Sequence of chain 1.A:
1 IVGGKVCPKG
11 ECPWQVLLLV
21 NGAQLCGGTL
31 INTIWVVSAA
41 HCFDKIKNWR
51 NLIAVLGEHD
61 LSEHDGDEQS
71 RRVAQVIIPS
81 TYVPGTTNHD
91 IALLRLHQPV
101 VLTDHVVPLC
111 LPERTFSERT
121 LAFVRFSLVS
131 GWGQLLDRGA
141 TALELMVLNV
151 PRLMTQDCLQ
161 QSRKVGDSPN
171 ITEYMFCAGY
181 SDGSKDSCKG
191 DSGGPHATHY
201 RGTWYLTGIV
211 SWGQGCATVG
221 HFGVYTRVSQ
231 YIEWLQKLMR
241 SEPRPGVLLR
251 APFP

A small-molecule ligand and the protein it binds are described below.
Small molecule (SMILES): Cc1cc2ccc1[C@@H](C)COC(=O)Nc1ccc(C3(C(=O)O)CCC3)c(c1)CN(C)C(=O)[C@@H]2Nc1ccc2c(N)ncc(F)c2c1

Binding-site contacts:
Ligand atom C8 contacts residue TRP212 of chain 1.A at 3.5 Å (hydrophobic).
Ligand atom N22 contacts residue SER187 of chain 1.A at 3.2 Å (h-bond).
Ligand atom C23 contacts residue SER187 of chain 1.A at 3.0 Å.
Ligand atom C17 contacts residue TRP212 of chain 1.A at 3.4 Å (hydrophobic).
Ligand atom C2 contacts residue GLY85 of chain 1.A at 3.5 Å.
Ligand atom C16 contacts residue TRP212 of chain 1.A at 3.6 Å (hydrophobic).
Ligand atom N38 contacts residue GLY223 of chain 1.A at 3.4 Å.
Ligand atom C30 contacts residue ASP44 of chain 1.A at 3.5 Å.
Ligand atom N12 contacts residue SER211 of chain 1.A at 3.6 Å (h-bond).
Ligand atom C23 contacts residue TRP212 of chain 1.A at 3.6 Å (hydrophobic).
Ligand atom O34 contacts residue GLY85 of chain 1.A at 3.3 Å (h-bond).
Ligand atom C30 contacts residue HIS41 of chain 1.A at 3.4 Å.
Ligand atom F40 contacts residue GLY213 of chain 1.A at 3.4 Å.
Ligand atom N12 contacts residue LYS189 of chain 1.A at 3.5 Å.
Ligand atom C18 contacts residue TRP212 of chain 1.A at 3.6 Å (hydrophobic).
Ligand atom C19 contacts residue TRP212 of chain 1.A at 3.5 Å (hydrophobic).
Ligand atom C14 contacts residue TRP212 of chain 1.A at 3.6 Å (hydrophobic).
Ligand atom C21 contacts residue GLY215 of chain 1.A at 3.2 Å.
Ligand atom C7 contacts residue SER211 of chain 1.A at 3.5 Å.
Ligand atom C29 contacts residue LYS45 of chain 1.A at 3.5 Å.
Ligand atom C13 contacts residue LYS189 of chain 1.A at 3.4 Å.
Ligand atom O24 contacts residue SER192 of chain 1.A at 3.0 Å (h-bond).
Ligand atom C21 contacts residue ASP186 of chain 1.A at 3.3 Å.
Ligand atom C19 contacts residue SER211 of chain 1.A at 3.3 Å.
Ligand atom N38 contacts residue ASP186 of chain 1.A at 3.0 Å (salt-bridge).
Ligand atom C29 contacts residue HIS41 of chain 1.A at 3.1 Å.
Ligand atom C19 contacts residue SER192 of chain 1.A at 3.7 Å.
Ligand atom F40 contacts residue GLY215 of chain 1.A at 3.0 Å.
Ligand atom C21 contacts residue GLY213 of chain 1.A at 3.6 Å.
Ligand atom C16 contacts residue GLY213 of chain 1.A at 3.4 Å.
Ligand atom C20 contacts residue GLY213 of chain 1.A at 3.4 Å.
Ligand atom N22 contacts residue ASP186 of chain 1.A at 2.7 Å (salt-bridge).
Ligand atom N12 contacts residue SER192 of chain 1.A at 3.3 Å (h-bond).
Ligand atom C14 contacts residue LYS189 of chain 1.A at 3.6 Å.
Ligand atom C1 contacts residue THR87 of chain 1.A at 3.7 Å.
Ligand atom N38 contacts residue SER187 of chain 1.A at 3.0 Å (h-bond).
Ligand atom O24 contacts residue HIS41 of chain 1.A at 2.7 Å (h-bond).
Ligand atom F40 contacts residue CYS216 of chain 1.A at 3.5 Å.
Ligand atom C10 contacts residue LYS189 of chain 1.A at 3.5 Å.
Ligand atom C11 contacts residue THR87 of chain 1.A at 3.4 Å.